Sequence of chain 2.A:
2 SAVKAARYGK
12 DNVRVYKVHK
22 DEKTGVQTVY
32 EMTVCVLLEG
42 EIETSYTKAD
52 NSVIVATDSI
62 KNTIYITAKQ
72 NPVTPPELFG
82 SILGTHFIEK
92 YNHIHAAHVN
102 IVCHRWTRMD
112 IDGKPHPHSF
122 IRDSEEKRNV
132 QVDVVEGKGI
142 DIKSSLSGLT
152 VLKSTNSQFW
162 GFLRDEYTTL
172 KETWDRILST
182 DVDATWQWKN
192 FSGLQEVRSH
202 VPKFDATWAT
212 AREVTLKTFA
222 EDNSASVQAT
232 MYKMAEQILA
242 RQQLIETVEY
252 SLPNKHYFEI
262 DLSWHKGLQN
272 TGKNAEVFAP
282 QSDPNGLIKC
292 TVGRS

Binding-site contacts:
Ligand atom O6 contacts residue GLN229 of chain 2.A at 2.9 Å (h-bond).
Ligand atom N9 contacts residue PHE160 of chain 2.A at 3.5 Å.
Ligand atom O2 contacts residue VAL228 of chain 2.A at 2.9 Å (h-bond).
Ligand atom C5 contacts residue PHE160 of chain 2.A at 3.4 Å (hydrophobic).
Ligand atom N9 contacts residue ARG177 of chain 2.A at 3.9 Å.
Ligand atom N7 contacts residue ALA57 of chain 1.A at 3.5 Å.
Ligand atom N7 contacts residue PHE160 of chain 2.A at 3.7 Å.
Ligand atom N9 contacts residue THR58 of chain 1.A at 4.0 Å.
Ligand atom O2 contacts residue SER227 of chain 2.A at 3.6 Å.
Ligand atom C2 contacts residue VAL228 of chain 2.A at 4.0 Å (hydrophobic).
Ligand atom N3 contacts residue PHE160 of chain 2.A at 3.8 Å.
Ligand atom C5 contacts residue THR58 of chain 1.A at 3.9 Å.
Ligand atom O6 contacts residue THR58 of chain 1.A at 3.9 Å.
Ligand atom O6 contacts residue PHE160 of chain 2.A at 4.0 Å.
Ligand atom C6 contacts residue PHE160 of chain 2.A at 3.5 Å (hydrophobic).
Ligand atom C2 contacts residue ARG177 of chain 2.A at 3.6 Å.
Ligand atom N8 contacts residue THR58 of chain 1.A at 3.3 Å (h-bond).
Ligand atom C2 contacts residue PHE160 of chain 2.A at 3.7 Å (hydrophobic).
Ligand atom N8 contacts residue PHE160 of chain 2.A at 3.6 Å.
Ligand atom C4 contacts residue ASN255 of chain 2.A at 3.9 Å.
Ligand atom C6 contacts residue GLN229 of chain 2.A at 3.7 Å.
Ligand atom N1 contacts residue PHE160 of chain 2.A at 3.6 Å.
Ligand atom O6 contacts residue TYR9 of chain 1.A at 3.9 Å.
Ligand atom O2 contacts residue PHE160 of chain 2.A at 3.9 Å.
Ligand atom N7 contacts residue THR58 of chain 1.A at 2.8 Å (h-bond).
Ligand atom C2 contacts residue GLN229 of chain 2.A at 3.9 Å.
Ligand atom O2 contacts residue GLN229 of chain 2.A at 3.8 Å.
Ligand atom C4 contacts residue PHE160 of chain 2.A at 3.4 Å (hydrophobic).
Ligand atom N8 contacts residue ASP59 of chain 1.A at 3.9 Å.
Ligand atom N8 contacts residue LEU171 of chain 2.A at 3.8 Å.
Ligand atom C4 contacts residue ARG177 of chain 2.A at 3.8 Å.
Ligand atom O2 contacts residue ASN255 of chain 2.A at 4.0 Å.
Ligand atom O6 contacts residue ILE55 of chain 1.A at 3.5 Å.
Ligand atom N1 contacts residue GLN229 of chain 2.A at 3.0 Å (h-bond).
Ligand atom N3 contacts residue ASN255 of chain 2.A at 3.3 Å (h-bond).
Ligand atom N9 contacts residue LEU171 of chain 2.A at 3.9 Å.
Ligand atom O2 contacts residue ARG177 of chain 2.A at 2.9 Å (salt-bridge).
Ligand atom N8 contacts residue ALA57 of chain 1.A at 3.8 Å.
Ligand atom C2 contacts residue ASN255 of chain 2.A at 3.8 Å.
Ligand atom N3 contacts residue ARG177 of chain 2.A at 3.0 Å (salt-bridge).

A protein and the small-molecule ligand that binds it are described below.
Small molecule (SMILES): O=c1[nH]c(=O)c2nn[nH]c2[nH]1

Sequence of chain 1.A:
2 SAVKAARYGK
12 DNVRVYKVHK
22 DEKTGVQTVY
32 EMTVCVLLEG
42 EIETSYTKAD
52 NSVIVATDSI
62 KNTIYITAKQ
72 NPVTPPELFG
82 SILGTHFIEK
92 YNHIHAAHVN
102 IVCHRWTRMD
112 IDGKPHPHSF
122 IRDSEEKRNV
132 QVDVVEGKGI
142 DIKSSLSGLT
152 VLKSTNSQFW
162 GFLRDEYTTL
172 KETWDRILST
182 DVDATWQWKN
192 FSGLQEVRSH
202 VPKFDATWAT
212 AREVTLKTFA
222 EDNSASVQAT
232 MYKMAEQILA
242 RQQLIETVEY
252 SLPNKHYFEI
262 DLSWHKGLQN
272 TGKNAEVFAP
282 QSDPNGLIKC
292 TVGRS